A small-molecule ligand and the protein it binds are described below.
Small molecule (SMILES): Cn1cnc(Cn2c(=O)nc(Nc3cc4cn(C)nc4cc3Cl)n(Cc3cc(F)c(F)cc3F)c2=O)n1

Binding-site contacts:
Ligand atom O09 contacts residue GLY142 of chain 1.B at 2.9 Å (h-bond).
Ligand atom C06 contacts residue SER143 of chain 1.B at 3.5 Å.
Ligand atom C35 contacts residue HIS163 of chain 1.B at 3.6 Å.
Ligand atom C32 contacts residue HIS163 of chain 1.B at 3.4 Å.
Ligand atom C01 contacts residue GLU165 of chain 1.B at 3.4 Å.
Ligand atom O09 contacts residue CYS144 of chain 1.B at 3.0 Å (h-bond).
Ligand atom N19 contacts residue THR24 of chain 1.B at 3.4 Å.
Ligand atom O36 contacts residue GLU165 of chain 1.B at 3.3 Å (salt-bridge).
Ligand atom N19 contacts residue THR25 of chain 1.B at 3.1 Å (h-bond).
Ligand atom N37 contacts residue LEU140 of chain 1.B at 3.7 Å.
Ligand atom O36 contacts residue HIS163 of chain 1.B at 3.5 Å (h-bond).
Ligand atom F31 contacts residue ASP186 of chain 1.B at 3.1 Å.
Ligand atom N02 contacts residue PHE139 of chain 1.B at 3.6 Å (h-bond).
Ligand atom F31 contacts residue HIS40 of chain 1.B at 3.6 Å.
Ligand atom F28 contacts residue GLN188 of chain 1.B at 3.3 Å.
Ligand atom C29 contacts residue ARG187 of chain 1.B at 3.6 Å.
Ligand atom C20 contacts residue THR25 of chain 1.B at 3.5 Å.
Ligand atom C29 contacts residue MET164 of chain 1.B at 3.6 Å (hydrophobic).
Ligand atom C08 contacts residue CYS144 of chain 1.B at 3.7 Å (hydrophobic).
Ligand atom C32 contacts residue HIS40 of chain 1.B at 3.5 Å.
Ligand atom F33 contacts residue CYS144 of chain 1.B at 3.5 Å.
Ligand atom F33 contacts residue HIS163 of chain 1.B at 3.3 Å.
Ligand atom F33 contacts residue HIS40 of chain 1.B at 3.5 Å.
Ligand atom C05 contacts residue SER143 of chain 1.B at 3.5 Å.
Ligand atom N02 contacts residue GLU165 of chain 1.B at 3.5 Å (salt-bridge).
Ligand atom CL2 contacts residue CYS144 of chain 1.B at 3.5 Å.
Ligand atom F31 contacts residue ARG187 of chain 1.B at 3.6 Å.
Ligand atom C06 contacts residue HIS162 of chain 1.B at 3.5 Å.
Ligand atom O09 contacts residue SER143 of chain 1.B at 3.0 Å (h-bond).
Ligand atom N04 contacts residue HIS162 of chain 1.B at 3.1 Å (h-bond).
Ligand atom C21 contacts residue THR25 of chain 1.B at 3.1 Å.
Ligand atom C18 contacts residue THR23 of chain 1.B at 3.0 Å.
Ligand atom N04 contacts residue PHE139 of chain 1.B at 3.4 Å.
Ligand atom N04 contacts residue SER143 of chain 1.B at 3.3 Å (h-bond).
Ligand atom C34 contacts residue HIS163 of chain 1.B at 3.2 Å.
Ligand atom C05 contacts residue LEU140 of chain 1.B at 3.7 Å (hydrophobic).
Ligand atom C34 contacts residue HIS40 of chain 1.B at 3.7 Å.
Ligand atom C03 contacts residue GLU165 of chain 1.B at 3.0 Å.
Ligand atom C03 contacts residue PHE139 of chain 1.B at 2.9 Å (hydrophobic).
Ligand atom O36 contacts residue MET164 of chain 1.B at 3.1 Å.

Sequence of chain 1.B:
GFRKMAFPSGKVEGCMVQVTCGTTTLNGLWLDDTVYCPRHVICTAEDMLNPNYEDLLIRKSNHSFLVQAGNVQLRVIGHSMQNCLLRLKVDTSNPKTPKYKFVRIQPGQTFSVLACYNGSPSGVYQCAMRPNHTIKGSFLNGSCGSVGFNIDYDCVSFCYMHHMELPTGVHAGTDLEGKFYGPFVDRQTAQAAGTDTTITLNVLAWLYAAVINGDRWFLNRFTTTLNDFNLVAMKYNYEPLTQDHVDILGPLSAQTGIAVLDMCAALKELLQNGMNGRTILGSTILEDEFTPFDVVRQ